Sequence of chain 1.A:
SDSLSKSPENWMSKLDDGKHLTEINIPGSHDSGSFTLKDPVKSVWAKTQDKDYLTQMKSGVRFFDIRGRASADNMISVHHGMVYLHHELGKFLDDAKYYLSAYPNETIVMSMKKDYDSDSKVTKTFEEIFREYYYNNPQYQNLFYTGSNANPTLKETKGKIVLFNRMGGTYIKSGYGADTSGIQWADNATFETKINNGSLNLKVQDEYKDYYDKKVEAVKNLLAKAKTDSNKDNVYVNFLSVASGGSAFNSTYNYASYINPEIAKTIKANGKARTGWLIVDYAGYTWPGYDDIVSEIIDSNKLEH

Binding-site contacts:
Ligand atom C6 contacts residue TYR285 of chain 1.A at 4.3 Å (hydrophobic).
Ligand atom O6 contacts residue TYR285 of chain 1.A at 3.4 Å.
Ligand atom C5 contacts residue THR286 of chain 1.A at 3.3 Å.
Ligand atom C2 contacts residue ASP50 of chain 1.A at 4.1 Å.
Ligand atom O4 contacts residue THR286 of chain 1.A at 4.3 Å.
Ligand atom C2 contacts residue TYR285 of chain 1.A at 3.8 Å (hydrophobic).
Ligand atom C1 contacts residue TYR285 of chain 1.A at 3.7 Å (hydrophobic).
Ligand atom O3 contacts residue TYR285 of chain 1.A at 3.8 Å.
Ligand atom O5 contacts residue THR286 of chain 1.A at 2.6 Å (h-bond).
Ligand atom O6 contacts residue LYS51 of chain 1.A at 3.9 Å.
Ligand atom C6 contacts residue THR286 of chain 1.A at 3.9 Å.
Ligand atom C5 contacts residue TYR285 of chain 1.A at 3.9 Å (hydrophobic).
Ligand atom C1 contacts residue ASP50 of chain 1.A at 3.9 Å.
Ligand atom O1 contacts residue TYR285 of chain 1.A at 4.0 Å.
Ligand atom O1 contacts residue LYS51 of chain 1.A at 2.7 Å (salt-bridge).
Ligand atom O1 contacts residue ASP50 of chain 1.A at 3.1 Å (salt-bridge).
Ligand atom C1 contacts residue LYS51 of chain 1.A at 3.8 Å.
Ligand atom C3 contacts residue TYR285 of chain 1.A at 3.5 Å (hydrophobic).
Ligand atom C4 contacts residue THR286 of chain 1.A at 4.4 Å.
Ligand atom C4 contacts residue TYR285 of chain 1.A at 4.4 Å (hydrophobic).
Ligand atom C6 contacts residue LYS51 of chain 1.A at 4.1 Å.
Ligand atom O6 contacts residue GLY284 of chain 1.A at 3.3 Å (h-bond).
Ligand atom O6 contacts residue THR286 of chain 1.A at 2.8 Å (h-bond).

A protein and the small-molecule ligand that binds it are described below.
Small molecule (SMILES): OC1C(O)C(O)C(O)C(O)C1O